The small molecule below binds the protein below.
Small molecule (SMILES): CC1(C)CC=C(C#Cc2ccccc2)c2cc(/C=C/c3ccc(C(=O)O)cc3)ccc21

Binding-site contacts:
Ligand atom OAC contacts residue SER132 of chain 1.A at 2.6 Å (h-bond).
Ligand atom CAU contacts residue PHE73 of chain 1.A at 3.5 Å (hydrophobic).
Ligand atom OAD contacts residue SER132 of chain 1.A at 2.9 Å (h-bond).
Ligand atom CAL contacts residue ILE81 of chain 1.A at 3.6 Å (hydrophobic).
Ligand atom CAJ contacts residue HIS8 of chain 1.B at 3.5 Å.
Ligand atom CAK contacts residue SER74 of chain 1.A at 3.8 Å.
Ligand atom CAY contacts residue LEU5 of chain 1.B at 3.7 Å (hydrophobic).
Ligand atom CAL contacts residue SER77 of chain 1.A at 3.6 Å.
Ligand atom CAH contacts residue LEU114 of chain 1.A at 3.6 Å (hydrophobic).
Ligand atom OAD contacts residue PHE131 of chain 1.A at 3.6 Å.
Ligand atom CAO contacts residue ILE118 of chain 1.A at 3.7 Å (hydrophobic).
Ligand atom CAQ contacts residue PHE147 of chain 1.A at 3.6 Å (hydrophobic).
Ligand atom CAR contacts residue CYS80 of chain 1.A at 3.6 Å (hydrophobic).
Ligand atom CAO contacts residue LEU114 of chain 1.A at 3.4 Å (hydrophobic).
Ligand atom CAG contacts residue LEU114 of chain 1.A at 3.8 Å (hydrophobic).
Ligand atom OAC contacts residue PHE44 of chain 1.A at 3.3 Å.
Ligand atom CAT contacts residue ILE115 of chain 1.A at 3.8 Å (hydrophobic).
Ligand atom CAG contacts residue SER77 of chain 1.A at 3.5 Å.
Ligand atom CAF contacts residue PHE73 of chain 1.A at 3.6 Å (hydrophobic).
Ligand atom CAI contacts residue LEU5 of chain 1.B at 3.5 Å (hydrophobic).
Ligand atom CAM contacts residue TRP70 of chain 1.A at 3.7 Å (hydrophobic).
Ligand atom CAL contacts residue ILE9 of chain 1.B at 3.8 Å (hydrophobic).
Ligand atom CAY contacts residue SER77 of chain 1.A at 3.6 Å.
Ligand atom CAN contacts residue ILE9 of chain 1.B at 3.8 Å (hydrophobic).
Ligand atom OAC contacts residue ARG121 of chain 1.A at 3.3 Å (salt-bridge).
Ligand atom CAF contacts residue LEU5 of chain 1.B at 3.8 Å (hydrophobic).
Ligand atom CBB contacts residue CYS80 of chain 1.A at 3.8 Å (hydrophobic).
Ligand atom CAS contacts residue LEU76 of chain 1.A at 3.7 Å (hydrophobic).
Ligand atom CAP contacts residue PHE131 of chain 1.A at 3.8 Å (hydrophobic).
Ligand atom CAB contacts residue PHE147 of chain 1.A at 3.9 Å (hydrophobic).
Ligand atom CAT contacts residue PHE147 of chain 1.A at 3.6 Å (hydrophobic).
Ligand atom CAN contacts residue SER77 of chain 1.A at 3.4 Å.
Ligand atom CAW contacts residue SER132 of chain 1.A at 3.4 Å.
Ligand atom CAP contacts residue SER77 of chain 1.A at 3.4 Å.
Ligand atom CAN contacts residue LEU5 of chain 1.B at 3.7 Å (hydrophobic).
Ligand atom CAJ contacts residue THR78 of chain 1.A at 3.7 Å.
Ligand atom CAQ contacts residue ILE115 of chain 1.A at 3.8 Å (hydrophobic).
Ligand atom CBC contacts residue PHE73 of chain 1.A at 3.8 Å (hydrophobic).
Ligand atom CAE contacts residue PHE73 of chain 1.A at 3.5 Å (hydrophobic).
Ligand atom CAS contacts residue PHE131 of chain 1.A at 3.4 Å (hydrophobic).

Sequence of chain 1.B:
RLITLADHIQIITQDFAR

Sequence of chain 1.A:
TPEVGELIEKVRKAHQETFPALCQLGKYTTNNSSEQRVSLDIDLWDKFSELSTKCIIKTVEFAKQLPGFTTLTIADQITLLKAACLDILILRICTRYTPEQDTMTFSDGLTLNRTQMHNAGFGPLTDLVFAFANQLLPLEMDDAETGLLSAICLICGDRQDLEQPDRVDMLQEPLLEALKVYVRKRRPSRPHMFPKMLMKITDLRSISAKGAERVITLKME